Binding-site contacts:
Ligand atom CE2 contacts residue GLY42 of chain 1.A at 3.7 Å.
Ligand atom CE1 contacts residue VAL25 of chain 2.A at 3.5 Å (hydrophobic).
Ligand atom NE1 contacts residue PHE39 of chain 1.A at 3.7 Å.
Ligand atom CLL contacts residue PHE75 of chain 1.A at 3.7 Å.
Ligand atom CG contacts residue LYS23 of chain 2.A at 3.7 Å.
Ligand atom CZ contacts residue ILE45 of chain 1.A at 3.4 Å (hydrophobic).
Ligand atom CE1 contacts residue VAL77 of chain 1.A at 3.7 Å (hydrophobic).
Ligand atom CE1 contacts residue TYR51 of chain 1.A at 3.7 Å (hydrophobic).
Ligand atom CE2 contacts residue ILE45 of chain 1.A at 3.6 Å (hydrophobic).
Ligand atom NE1 contacts residue LEU38 of chain 1.A at 2.7 Å (h-bond).
Ligand atom CE2 contacts residue LYS35 of chain 1.A at 3.6 Å.
Ligand atom NE1 contacts residue MPO1 of chain 2.E at 3.6 Å.
Ligand atom CH2 contacts residue ILE45 of chain 1.A at 3.6 Å (hydrophobic).
Ligand atom CD1 contacts residue TYR51 of chain 1.A at 3.5 Å (hydrophobic).
Ligand atom O contacts residue GLN56 of chain 1.A at 3.4 Å.
Ligand atom CZ2 contacts residue LYS35 of chain 1.A at 3.2 Å.
Ligand atom CD2 contacts residue HIS80 of chain 1.A at 3.7 Å.
Ligand atom CE1 contacts residue PHE39 of chain 1.A at 3.6 Å (hydrophobic).
Ligand atom CD1 contacts residue GLY42 of chain 1.A at 3.5 Å.
Ligand atom CZ contacts residue PHE39 of chain 1.A at 3.7 Å (hydrophobic).
Ligand atom O contacts residue GLY26 of chain 2.A at 3.3 Å.
Ligand atom CD contacts residue LYS23 of chain 2.A at 3.4 Å.
Ligand atom CD1 contacts residue VAL25 of chain 2.A at 3.4 Å (hydrophobic).
Ligand atom CLL contacts residue ILE83 of chain 1.A at 3.6 Å.
Ligand atom NE1 contacts residue LYS35 of chain 1.A at 3.3 Å (salt-bridge).
Ligand atom NE1 contacts residue GLY42 of chain 1.A at 3.4 Å (h-bond).
Ligand atom CD1 contacts residue GLY26 of chain 2.A at 3.7 Å.
Ligand atom CH2 contacts residue LYS35 of chain 1.A at 3.6 Å.
Ligand atom CD1 contacts residue LEU38 of chain 1.A at 3.7 Å (hydrophobic).
Ligand atom CE1 contacts residue GLN43 of chain 1.A at 3.4 Å.
Ligand atom CD1 contacts residue LEU38 of chain 1.A at 3.5 Å (hydrophobic).
Ligand atom OE1 contacts residue GLN28 of chain 2.A at 3.6 Å (h-bond).
Ligand atom CD1 contacts residue PHE39 of chain 1.A at 3.6 Å (hydrophobic).
Ligand atom CE1 contacts residue GLN56 of chain 1.A at 3.5 Å.
Ligand atom CLL contacts residue PHE70 of chain 1.A at 3.4 Å.
Ligand atom CD1 contacts residue MPO1 of chain 2.E at 3.6 Å.
Ligand atom CB contacts residue MET46 of chain 1.A at 3.7 Å (hydrophobic).
Ligand atom CZ3 contacts residue ILE45 of chain 1.A at 3.4 Å (hydrophobic).
Ligand atom CD1 contacts residue GLN56 of chain 1.A at 3.3 Å.
Ligand atom CG contacts residue PHE39 of chain 1.A at 3.7 Å (hydrophobic).

This protein binds this small molecule.
Small molecule (SMILES): CC(C)C[C@@H]1NC(=O)[C@H](Cc2c[nH]c3cc(Cl)ccc23)NC(=O)[C@H](CCC(=O)O)NC(=O)[C@H](Cc2ccccc2)NC(=O)[C@@H]2CCCN2C(=O)[C@H]2CCCN2C(=O)[C@H](Cc2ccccc2)NC(=O)[C@H](CCC(=O)O)NC(=O)[C@H](CC2=CN=C3C=CC=CC23)NC(=O)[C@H](CC(=O)O)NC1=O

Sequence of chain 1.A:
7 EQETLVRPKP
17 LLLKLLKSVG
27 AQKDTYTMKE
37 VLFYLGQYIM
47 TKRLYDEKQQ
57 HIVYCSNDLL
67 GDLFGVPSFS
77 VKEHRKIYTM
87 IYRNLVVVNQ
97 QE

Sequence of chain 2.A:
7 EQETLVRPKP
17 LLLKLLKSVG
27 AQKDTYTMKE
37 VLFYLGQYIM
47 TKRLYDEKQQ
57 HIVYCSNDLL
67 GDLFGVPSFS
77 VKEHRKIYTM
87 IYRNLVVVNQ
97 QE